Sequence of chain 1.A:
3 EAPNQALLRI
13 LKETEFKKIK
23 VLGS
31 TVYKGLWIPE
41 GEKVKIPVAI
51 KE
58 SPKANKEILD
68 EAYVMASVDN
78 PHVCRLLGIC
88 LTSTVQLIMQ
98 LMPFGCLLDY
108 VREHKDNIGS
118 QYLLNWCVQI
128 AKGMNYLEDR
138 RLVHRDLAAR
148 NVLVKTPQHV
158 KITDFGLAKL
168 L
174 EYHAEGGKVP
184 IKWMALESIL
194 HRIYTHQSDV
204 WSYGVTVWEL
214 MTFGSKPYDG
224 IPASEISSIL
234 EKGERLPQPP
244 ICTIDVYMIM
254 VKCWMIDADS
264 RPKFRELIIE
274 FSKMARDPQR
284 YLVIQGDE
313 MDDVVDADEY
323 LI

A protein and the small-molecule ligand that binds it are described below.
Small molecule (SMILES): CCC(=O)N1CCCC[C@@H](n2c(NC(=O)c3cccc(C(F)(F)F)c3)nc3cccc(C)c32)C1

Binding-site contacts:
Ligand atom C05 contacts residue PRO100 of chain 1.A at 3.0 Å (hydrophobic).
Ligand atom C32 contacts residue CYS103 of chain 1.A at 1.8 Å (hydrophobic).
Ligand atom C13 contacts residue MET99 of chain 1.A at 3.9 Å (hydrophobic).
Ligand atom C13 contacts residue GLN97 of chain 1.A at 3.3 Å.
Ligand atom O33 contacts residue CYS103 of chain 1.A at 3.0 Å (h-bond).
Ligand atom C04 contacts residue PRO100 of chain 1.A at 3.3 Å (hydrophobic).
Ligand atom F20 contacts residue THR160 of chain 1.A at 3.5 Å.
Ligand atom C21 contacts residue LEU150 of chain 1.A at 3.7 Å (hydrophobic).
Ligand atom C31 contacts residue ASP106 of chain 1.A at 3.7 Å.
Ligand atom N23 contacts residue MET99 of chain 1.A at 2.9 Å (h-bond).
Ligand atom C12 contacts residue LEU150 of chain 1.A at 3.8 Å (hydrophobic).
Ligand atom C09 contacts residue MET99 of chain 1.A at 3.9 Å (hydrophobic).
Ligand atom C13 contacts residue ALA49 of chain 1.A at 3.5 Å (hydrophobic).
Ligand atom C14 contacts residue MET96 of chain 1.A at 3.6 Å (hydrophobic).
Ligand atom C07 contacts residue GLY102 of chain 1.A at 3.7 Å.
Ligand atom C11 contacts residue ALA49 of chain 1.A at 3.8 Å (hydrophobic).
Ligand atom C14 contacts residue CYS81 of chain 1.A at 3.6 Å (hydrophobic).
Ligand atom C05 contacts residue MET99 of chain 1.A at 3.6 Å (hydrophobic).
Ligand atom C15 contacts residue MET96 of chain 1.A at 3.6 Å (hydrophobic).
Ligand atom F18 contacts residue LYS51 of chain 1.A at 3.2 Å.
Ligand atom C14 contacts residue LEU150 of chain 1.A at 3.9 Å (hydrophobic).
Ligand atom C30 contacts residue CYS103 of chain 1.A at 3.1 Å (hydrophobic).
Ligand atom O22 contacts residue MET99 of chain 1.A at 3.0 Å (h-bond).
Ligand atom C12 contacts residue ALA49 of chain 1.A at 3.6 Å (hydrophobic).
Ligand atom N23 contacts residue LEU24 of chain 1.A at 3.8 Å.
Ligand atom O22 contacts residue LEU98 of chain 1.A at 3.7 Å.
Ligand atom C01 contacts residue LEU24 of chain 1.A at 3.8 Å (hydrophobic).
Ligand atom C06 contacts residue MET99 of chain 1.A at 3.5 Å (hydrophobic).
Ligand atom F18 contacts residue VAL32 of chain 1.A at 3.6 Å.
Ligand atom C06 contacts residue GLY102 of chain 1.A at 3.8 Å.
Ligand atom O33 contacts residue GLY102 of chain 1.A at 3.9 Å.
Ligand atom C31 contacts residue CYS103 of chain 1.A at 2.8 Å (hydrophobic).
Ligand atom C16 contacts residue LEU150 of chain 1.A at 3.8 Å (hydrophobic).
Ligand atom O22 contacts residue ALA49 of chain 1.A at 3.5 Å.
Ligand atom C13 contacts residue LEU150 of chain 1.A at 3.8 Å (hydrophobic).
Ligand atom F20 contacts residue LYS51 of chain 1.A at 3.8 Å.
Ligand atom O33 contacts residue ASP106 of chain 1.A at 3.8 Å.
Ligand atom C32 contacts residue ARG147 of chain 1.A at 3.8 Å.
Ligand atom C15 contacts residue CYS81 of chain 1.A at 3.9 Å (hydrophobic).
Ligand atom C14 contacts residue GLN97 of chain 1.A at 3.7 Å.